Binding-site contacts:
Ligand atom C3 contacts residue ASN124 of chain 1.D at 3.9 Å.
Ligand atom O6 contacts residue ASN124 of chain 1.D at 4.5 Å.
Ligand atom O7 contacts residue ILE122 of chain 1.D at 4.1 Å.
Ligand atom C7 contacts residue ASN124 of chain 1.D at 3.6 Å.
Ligand atom C1 contacts residue ASN124 of chain 1.D at 1.4 Å.
Ligand atom O5 contacts residue ASN124 of chain 1.D at 2.4 Å (h-bond).
Ligand atom C2 contacts residue ASN124 of chain 1.D at 2.5 Å.
Ligand atom N2 contacts residue ASN124 of chain 1.D at 2.9 Å (h-bond).
Ligand atom O7 contacts residue ASN124 of chain 1.D at 3.8 Å.
Ligand atom C5 contacts residue ASN124 of chain 1.D at 3.7 Å.
Ligand atom C4 contacts residue ASN124 of chain 1.D at 4.3 Å.

Sequence of chain 1.D:
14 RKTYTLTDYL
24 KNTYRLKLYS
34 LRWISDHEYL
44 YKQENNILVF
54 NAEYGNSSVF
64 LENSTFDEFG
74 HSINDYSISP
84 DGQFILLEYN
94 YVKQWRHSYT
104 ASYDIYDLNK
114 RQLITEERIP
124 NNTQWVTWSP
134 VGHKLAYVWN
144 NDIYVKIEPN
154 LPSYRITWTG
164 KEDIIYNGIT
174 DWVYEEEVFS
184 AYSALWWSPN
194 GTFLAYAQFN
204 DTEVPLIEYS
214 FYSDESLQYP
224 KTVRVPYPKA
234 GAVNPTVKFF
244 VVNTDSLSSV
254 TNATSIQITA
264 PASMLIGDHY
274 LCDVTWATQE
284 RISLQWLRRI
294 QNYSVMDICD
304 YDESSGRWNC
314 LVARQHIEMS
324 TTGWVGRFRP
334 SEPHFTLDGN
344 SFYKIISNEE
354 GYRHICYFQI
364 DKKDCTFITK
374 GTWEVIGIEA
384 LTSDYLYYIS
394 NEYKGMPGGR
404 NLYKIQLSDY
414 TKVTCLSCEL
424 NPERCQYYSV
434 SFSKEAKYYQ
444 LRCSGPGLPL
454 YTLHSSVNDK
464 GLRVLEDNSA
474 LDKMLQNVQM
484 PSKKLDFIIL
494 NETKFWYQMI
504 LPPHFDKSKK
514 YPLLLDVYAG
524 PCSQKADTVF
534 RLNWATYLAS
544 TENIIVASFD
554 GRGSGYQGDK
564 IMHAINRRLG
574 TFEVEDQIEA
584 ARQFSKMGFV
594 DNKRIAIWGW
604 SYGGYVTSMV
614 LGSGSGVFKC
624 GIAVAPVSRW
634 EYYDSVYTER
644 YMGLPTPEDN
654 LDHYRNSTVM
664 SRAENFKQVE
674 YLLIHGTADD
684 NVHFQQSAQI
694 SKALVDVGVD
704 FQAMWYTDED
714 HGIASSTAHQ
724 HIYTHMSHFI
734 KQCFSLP

This protein binds this small molecule.
Small molecule (SMILES): CC(=O)N[C@@H]1[C@@H](O)[C@H](O)[C@@H](CO)O[C@H]1O